Sequence of chain 1.D:
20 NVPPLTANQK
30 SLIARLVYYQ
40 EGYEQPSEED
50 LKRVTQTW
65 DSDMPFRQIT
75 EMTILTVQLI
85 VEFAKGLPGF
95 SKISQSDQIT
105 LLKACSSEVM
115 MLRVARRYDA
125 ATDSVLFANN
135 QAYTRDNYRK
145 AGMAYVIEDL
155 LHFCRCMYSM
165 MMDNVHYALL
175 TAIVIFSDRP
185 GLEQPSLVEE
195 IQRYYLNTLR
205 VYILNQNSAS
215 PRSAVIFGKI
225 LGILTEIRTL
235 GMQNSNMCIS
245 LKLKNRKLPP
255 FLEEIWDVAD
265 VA

The protein below binds the small molecule below.
Small molecule (SMILES): COc1cccc(C(=O)NN(C(=O)c2cccnc2OC)C(C)(C)C)c1C

Binding-site contacts:
Ligand atom C4 contacts residue THR77 of chain 1.D at 3.7 Å.
Ligand atom C7 contacts residue THR77 of chain 1.D at 3.3 Å.
Ligand atom C17 contacts residue ASN238 of chain 1.D at 3.6 Å.
Ligand atom C15 contacts residue MET115 of chain 1.D at 3.8 Å (hydrophobic).
Ligand atom C11 contacts residue TRP260 of chain 1.D at 3.6 Å (hydrophobic).
Ligand atom C5 contacts residue TYR137 of chain 1.D at 3.7 Å (hydrophobic).
Ligand atom C20 contacts residue GLN237 of chain 1.D at 3.5 Å.
Ligand atom C4 contacts residue TYR142 of chain 1.D at 3.2 Å (hydrophobic).
Ligand atom O1 contacts residue TRP260 of chain 1.D at 3.5 Å.
Ligand atom O4 contacts residue LEU154 of chain 1.D at 3.8 Å.
Ligand atom C16 contacts residue VAL150 of chain 1.D at 3.8 Å (hydrophobic).
Ligand atom C15 contacts residue VAL150 of chain 1.D at 3.5 Å (hydrophobic).
Ligand atom C1 contacts residue MET114 of chain 1.D at 3.5 Å (hydrophobic).
Ligand atom C4 contacts residue TYR137 of chain 1.D at 3.6 Å (hydrophobic).
Ligand atom O1 contacts residue ASN238 of chain 1.D at 3.2 Å (h-bond).
Ligand atom C5 contacts residue TYR142 of chain 1.D at 3.5 Å (hydrophobic).
Ligand atom C9 contacts residue ASN238 of chain 1.D at 3.5 Å.
Ligand atom C2 contacts residue MET114 of chain 1.D at 3.8 Å (hydrophobic).
Ligand atom C6 contacts residue SER111 of chain 1.D at 3.9 Å.
Ligand atom C20 contacts residue LEU154 of chain 1.D at 3.9 Å (hydrophobic).
Ligand atom O2 contacts residue THR77 of chain 1.D at 2.5 Å (h-bond).
Ligand atom O4 contacts residue MET115 of chain 1.D at 3.9 Å.
Ligand atom N1 contacts residue MET114 of chain 1.D at 3.4 Å.
Ligand atom C13 contacts residue VAL150 of chain 1.D at 3.7 Å (hydrophobic).
Ligand atom O3 contacts residue TYR142 of chain 1.D at 3.2 Å (h-bond).
Ligand atom C6 contacts residue ASN238 of chain 1.D at 3.4 Å.
Ligand atom C20 contacts residue LEU234 of chain 1.D at 3.7 Å (hydrophobic).
Ligand atom C14 contacts residue VAL150 of chain 1.D at 3.4 Å (hydrophobic).
Ligand atom C16 contacts residue GLN237 of chain 1.D at 3.7 Å.
Ligand atom C19 contacts residue TYR142 of chain 1.D at 3.8 Å (hydrophobic).
Ligand atom C17 contacts residue GLN237 of chain 1.D at 3.5 Å.
Ligand atom C6 contacts residue MET114 of chain 1.D at 3.8 Å (hydrophobic).
Ligand atom C9 contacts residue MET241 of chain 1.D at 3.9 Å (hydrophobic).
Ligand atom N2 contacts residue ASN238 of chain 1.D at 3.7 Å.
Ligand atom C19 contacts residue LEU154 of chain 1.D at 3.9 Å (hydrophobic).
Ligand atom O2 contacts residue ILE73 of chain 1.D at 3.6 Å.
Ligand atom C18 contacts residue ASN238 of chain 1.D at 3.8 Å.
Ligand atom N3 contacts residue ASN238 of chain 1.D at 3.1 Å (h-bond).
Ligand atom C6 contacts residue TRP260 of chain 1.D at 3.6 Å (hydrophobic).
Ligand atom C3 contacts residue THR77 of chain 1.D at 3.5 Å.